Sequence of chain 2.A:
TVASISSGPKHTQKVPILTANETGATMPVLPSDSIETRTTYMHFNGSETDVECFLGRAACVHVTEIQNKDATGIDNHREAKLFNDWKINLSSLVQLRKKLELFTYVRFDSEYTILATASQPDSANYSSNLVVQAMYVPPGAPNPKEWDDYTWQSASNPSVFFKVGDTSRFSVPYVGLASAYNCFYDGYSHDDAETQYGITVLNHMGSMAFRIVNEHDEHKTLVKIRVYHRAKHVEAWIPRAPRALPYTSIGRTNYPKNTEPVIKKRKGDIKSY

Sequence of chain 2.C:
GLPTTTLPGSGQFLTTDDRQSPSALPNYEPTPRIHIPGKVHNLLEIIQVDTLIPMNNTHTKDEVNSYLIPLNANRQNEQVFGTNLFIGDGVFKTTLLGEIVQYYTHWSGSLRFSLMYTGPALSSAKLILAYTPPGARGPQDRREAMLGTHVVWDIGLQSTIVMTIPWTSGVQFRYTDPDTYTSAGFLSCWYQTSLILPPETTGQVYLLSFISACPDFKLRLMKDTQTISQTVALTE

A protein and the small-molecule ligand that binds it are described below.
Small molecule (SMILES): Cc1cc(CCCCCCCOc2ccc(C3=N[C@@H](C)CO3)cc2Cl)on1

Binding-site contacts:
Ligand atom O1 contacts residue PHE186 of chain 2.A at 3.8 Å.
Ligand atom N3A contacts residue ASN219 of chain 2.A at 3.4 Å (h-bond).
Ligand atom C4 contacts residue TYR152 of chain 2.A at 3.7 Å (hydrophobic).
Ligand atom O1B contacts residue MET221 of chain 2.A at 3.8 Å.
Ligand atom C6C contacts residue VAL191 of chain 2.A at 3.3 Å (hydrophobic).
Ligand atom O1 contacts residue VAL188 of chain 2.A at 3.8 Å.
Ligand atom C5C contacts residue ILE104 of chain 2.A at 4.0 Å (hydrophobic).
Ligand atom C3B contacts residue LEU106 of chain 2.A at 3.8 Å (hydrophobic).
Ligand atom C5 contacts residue PHE186 of chain 2.A at 3.7 Å (hydrophobic).
Ligand atom O1A contacts residue VAL122 of chain 2.A at 4.0 Å.
Ligand atom C31 contacts residue SER175 of chain 2.A at 3.5 Å.
Ligand atom C1C contacts residue TYR152 of chain 2.A at 3.9 Å (hydrophobic).
Ligand atom N2 contacts residue ALA24 of chain 2.C at 3.1 Å.
Ligand atom C4A contacts residue ASN198 of chain 2.A at 3.9 Å.
Ligand atom CL1 contacts residue ASN105 of chain 2.A at 3.3 Å.
Ligand atom O1 contacts residue ALA24 of chain 2.C at 3.4 Å.
Ligand atom C4C contacts residue TYR152 of chain 2.A at 3.9 Å (hydrophobic).
Ligand atom C2C contacts residue VAL188 of chain 2.A at 2.8 Å (hydrophobic).
Ligand atom C4B contacts residue LEU106 of chain 2.A at 3.7 Å (hydrophobic).
Ligand atom C5A contacts residue CYS199 of chain 2.A at 3.9 Å (hydrophobic).
Ligand atom C5 contacts residue TYR152 of chain 2.A at 3.6 Å (hydrophobic).
Ligand atom C5C contacts residue TYR128 of chain 2.A at 3.7 Å (hydrophobic).
Ligand atom CL1 contacts residue MET221 of chain 2.A at 3.8 Å.
Ligand atom O1 contacts residue TYR152 of chain 2.A at 3.9 Å.
Ligand atom C31 contacts residue PRO174 of chain 2.A at 3.3 Å (hydrophobic).
Ligand atom C3 contacts residue PRO174 of chain 2.A at 3.7 Å (hydrophobic).
Ligand atom C7C contacts residue TYR128 of chain 2.A at 3.5 Å (hydrophobic).
Ligand atom CL1 contacts residue ILE104 of chain 2.A at 3.6 Å.
Ligand atom CM1 contacts residue CYS199 of chain 2.A at 3.8 Å (hydrophobic).
Ligand atom C3C contacts residue VAL188 of chain 2.A at 3.3 Å (hydrophobic).
Ligand atom C2B contacts residue TYR197 of chain 2.A at 3.3 Å (hydrophobic).
Ligand atom C3 contacts residue PHE186 of chain 2.A at 3.9 Å (hydrophobic).
Ligand atom C31 contacts residue VAL176 of chain 2.A at 3.3 Å (hydrophobic).
Ligand atom C5A contacts residue VAL122 of chain 2.A at 3.9 Å (hydrophobic).
Ligand atom C3B contacts residue TYR197 of chain 2.A at 3.3 Å (hydrophobic).
Ligand atom C4 contacts residue PHE186 of chain 2.A at 3.7 Å (hydrophobic).
Ligand atom C31 contacts residue ALA150 of chain 2.A at 3.5 Å (hydrophobic).
Ligand atom N2 contacts residue PRO174 of chain 2.A at 3.7 Å.
Ligand atom C3C contacts residue TYR128 of chain 2.A at 3.6 Å (hydrophobic).
Ligand atom N2 contacts residue PHE186 of chain 2.A at 4.0 Å.

Sequence of chain 3.C:
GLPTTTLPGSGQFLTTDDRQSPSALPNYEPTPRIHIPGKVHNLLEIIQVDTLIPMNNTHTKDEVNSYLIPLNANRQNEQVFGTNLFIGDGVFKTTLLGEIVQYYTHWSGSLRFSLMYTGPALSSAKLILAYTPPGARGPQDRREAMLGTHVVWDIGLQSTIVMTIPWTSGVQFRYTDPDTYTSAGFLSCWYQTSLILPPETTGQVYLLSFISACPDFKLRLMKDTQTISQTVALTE